This small molecule binds to this protein.
Small molecule (SMILES): CC(=O)N[C@@H]1[C@@H](O)[C@H](O)[C@@H](CO)O[C@H]1O

Binding-site contacts:
Ligand atom C7 contacts residue SO41 of chain 1.AC at 4.0 Å.
Ligand atom O5 contacts residue ASN74 of chain 1.H at 2.3 Å (h-bond).
Ligand atom C8 contacts residue SO41 of chain 1.AC at 3.7 Å.
Ligand atom C3 contacts residue ASN74 of chain 1.H at 3.8 Å.
Ligand atom N2 contacts residue ASN74 of chain 1.H at 2.9 Å (h-bond).
Ligand atom C2 contacts residue SO41 of chain 1.AC at 4.0 Å.
Ligand atom C1 contacts residue ASN74 of chain 1.H at 1.4 Å.
Ligand atom C7 contacts residue ASN74 of chain 1.H at 3.1 Å.
Ligand atom O7 contacts residue ASN74 of chain 1.H at 2.9 Å (h-bond).
Ligand atom C4 contacts residue ASN74 of chain 1.H at 4.2 Å.
Ligand atom O3 contacts residue SO41 of chain 1.AC at 3.1 Å (h-bond).
Ligand atom C8 contacts residue ASN74 of chain 1.H at 4.4 Å.
Ligand atom C1 contacts residue SO41 of chain 1.AC at 4.2 Å.
Ligand atom O5 contacts residue GLU72 of chain 1.H at 4.3 Å.
Ligand atom C2 contacts residue ASN74 of chain 1.H at 2.4 Å.
Ligand atom O4 contacts residue SO41 of chain 1.AC at 4.3 Å.
Ligand atom C3 contacts residue SO41 of chain 1.AC at 3.3 Å.
Ligand atom C5 contacts residue GLU72 of chain 1.H at 4.5 Å.
Ligand atom C4 contacts residue SO41 of chain 1.AC at 4.2 Å.
Ligand atom N2 contacts residue SO41 of chain 1.AC at 3.3 Å (h-bond).
Ligand atom C5 contacts residue ASN74 of chain 1.H at 3.6 Å.
Ligand atom C1 contacts residue ARG58 of chain 1.H at 4.3 Å.

Sequence of chain 1.H:
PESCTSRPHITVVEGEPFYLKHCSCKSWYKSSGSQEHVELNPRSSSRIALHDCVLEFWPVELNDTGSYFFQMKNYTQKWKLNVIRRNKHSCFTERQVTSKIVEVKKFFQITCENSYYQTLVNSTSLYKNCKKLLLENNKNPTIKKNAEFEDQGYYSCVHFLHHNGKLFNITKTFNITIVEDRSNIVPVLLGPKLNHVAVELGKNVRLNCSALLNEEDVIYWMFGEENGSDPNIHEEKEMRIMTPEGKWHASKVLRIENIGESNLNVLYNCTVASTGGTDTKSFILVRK